This small molecule binds to this protein.
Small molecule (SMILES): Nc1ncnc2[nH]cnc12

Sequence of chain 5.A:
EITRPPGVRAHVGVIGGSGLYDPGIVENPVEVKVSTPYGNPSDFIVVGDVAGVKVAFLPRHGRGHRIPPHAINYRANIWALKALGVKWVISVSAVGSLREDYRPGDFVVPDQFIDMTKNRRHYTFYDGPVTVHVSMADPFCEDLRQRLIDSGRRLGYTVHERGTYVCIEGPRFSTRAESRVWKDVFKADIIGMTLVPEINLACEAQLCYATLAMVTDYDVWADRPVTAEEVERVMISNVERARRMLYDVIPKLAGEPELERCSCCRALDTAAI

Binding-site contacts:
Ligand atom C8 contacts residue ASP219 of chain 5.A at 3.5 Å.
Ligand atom C4 contacts residue GLY98 of chain 5.A at 4.0 Å.
Ligand atom C8 contacts residue THR218 of chain 5.A at 3.5 Å.
Ligand atom N6 contacts residue ASP219 of chain 5.A at 2.7 Å (salt-bridge).
Ligand atom N7 contacts residue VAL233 of chain 5.A at 3.9 Å.
Ligand atom C6 contacts residue ASP221 of chain 5.A at 3.9 Å.
Ligand atom C8 contacts residue VAL97 of chain 5.A at 3.5 Å (hydrophobic).
Ligand atom N7 contacts residue ASP219 of chain 5.A at 2.6 Å (salt-bridge).
Ligand atom N9 contacts residue ILE193 of chain 5.A at 4.0 Å.
Ligand atom C8 contacts residue GLY98 of chain 5.A at 3.5 Å.
Ligand atom N3 contacts residue GLY194 of chain 5.A at 3.5 Å.
Ligand atom N6 contacts residue ASP221 of chain 5.A at 3.0 Å (salt-bridge).
Ligand atom C5 contacts residue ASP219 of chain 5.A at 3.7 Å.
Ligand atom C8 contacts residue ALA96 of chain 5.A at 4.0 Å (hydrophobic).
Ligand atom C5 contacts residue GLY98 of chain 5.A at 3.4 Å.
Ligand atom C6 contacts residue ASP219 of chain 5.A at 3.7 Å.
Ligand atom C2 contacts residue MET195 of chain 5.A at 3.7 Å (hydrophobic).
Ligand atom N1 contacts residue ILE193 of chain 5.A at 3.7 Å.
Ligand atom N7 contacts residue VAL97 of chain 5.A at 3.5 Å.
Ligand atom C4 contacts residue ILE193 of chain 5.A at 3.6 Å (hydrophobic).
Ligand atom C5 contacts residue ILE193 of chain 5.A at 3.8 Å (hydrophobic).
Ligand atom C8 contacts residue VAL233 of chain 5.A at 3.9 Å (hydrophobic).
Ligand atom N3 contacts residue ILE193 of chain 5.A at 3.7 Å.
Ligand atom N1 contacts residue PHE175 of chain 5.A at 3.5 Å.
Ligand atom N9 contacts residue VAL97 of chain 5.A at 3.9 Å.
Ligand atom C6 contacts residue PHE175 of chain 5.A at 3.8 Å (hydrophobic).
Ligand atom C5 contacts residue PHE175 of chain 5.A at 3.9 Å (hydrophobic).
Ligand atom C2 contacts residue PHE175 of chain 5.A at 3.8 Å (hydrophobic).
Ligand atom N3 contacts residue MET195 of chain 5.A at 3.8 Å.
Ligand atom N7 contacts residue GLY98 of chain 5.A at 3.1 Å (h-bond).
Ligand atom N6 contacts residue ILE193 of chain 5.A at 3.9 Å.
Ligand atom N1 contacts residue ASP221 of chain 5.A at 3.8 Å.
Ligand atom N6 contacts residue GLY98 of chain 5.A at 3.8 Å.
Ligand atom N9 contacts residue ALA96 of chain 5.A at 3.7 Å.
Ligand atom C4 contacts residue PHE175 of chain 5.A at 4.0 Å (hydrophobic).
Ligand atom N7 contacts residue THR218 of chain 5.A at 3.6 Å.
Ligand atom N6 contacts residue VAL228 of chain 5.A at 3.8 Å.
Ligand atom C2 contacts residue ILE193 of chain 5.A at 3.8 Å (hydrophobic).
Ligand atom C6 contacts residue GLY98 of chain 5.A at 4.0 Å.
Ligand atom C6 contacts residue ILE193 of chain 5.A at 3.8 Å (hydrophobic).